Binding-site contacts:
Ligand atom C12 contacts residue MET419 of chain 1.A at 3.5 Å (hydrophobic).
Ligand atom C3 contacts residue ASP335 of chain 1.A at 2.9 Å.
Ligand atom N2 contacts residue TYR466 of chain 1.A at 2.8 Å (h-bond).
Ligand atom O8 contacts residue LEU499 of chain 1.A at 3.9 Å.
Ligand atom O8 contacts residue TYR383 of chain 1.A at 3.0 Å (h-bond).
Ligand atom C10 contacts residue TYR466 of chain 1.A at 3.7 Å (hydrophobic).
Ligand atom C11 contacts residue LEU408 of chain 1.A at 4.2 Å (hydrophobic).
Ligand atom C1 contacts residue HIS524 of chain 1.A at 3.7 Å.
Ligand atom C13 contacts residue MET419 of chain 1.A at 3.6 Å (hydrophobic).
Ligand atom O9 contacts residue TRP336 of chain 1.A at 3.0 Å.
Ligand atom N4 contacts residue TYR466 of chain 1.A at 3.1 Å (h-bond).
Ligand atom N4 contacts residue TYR383 of chain 1.A at 3.0 Å (h-bond).
Ligand atom C13 contacts residue VAL498 of chain 1.A at 4.1 Å (hydrophobic).
Ligand atom C11 contacts residue PHE267 of chain 1.A at 4.1 Å (hydrophobic).
Ligand atom C5 contacts residue GLN384 of chain 1.A at 4.0 Å.
Ligand atom C3 contacts residue TYR466 of chain 1.A at 3.3 Å (hydrophobic).
Ligand atom C14 contacts residue TYR383 of chain 1.A at 3.8 Å (hydrophobic).
Ligand atom C3 contacts residue HIS524 of chain 1.A at 4.3 Å.
Ligand atom N2 contacts residue HIS524 of chain 1.A at 4.1 Å.
Ligand atom O8 contacts residue ASP335 of chain 1.A at 3.6 Å.
Ligand atom C3 contacts residue TYR383 of chain 1.A at 2.7 Å (hydrophobic).
Ligand atom O8 contacts residue VAL498 of chain 1.A at 3.5 Å.
Ligand atom C11 contacts residue TRP525 of chain 1.A at 3.8 Å (hydrophobic).
Ligand atom C5 contacts residue ASP335 of chain 1.A at 4.1 Å.
Ligand atom C1 contacts residue PHE267 of chain 1.A at 4.2 Å (hydrophobic).
Ligand atom C6 contacts residue TRP336 of chain 1.A at 4.1 Å (hydrophobic).
Ligand atom C14 contacts residue VAL498 of chain 1.A at 4.0 Å (hydrophobic).
Ligand atom C1 contacts residue ASP335 of chain 1.A at 3.6 Å.
Ligand atom C5 contacts residue LEU499 of chain 1.A at 3.9 Å (hydrophobic).
Ligand atom C10 contacts residue TYR383 of chain 1.A at 4.2 Å (hydrophobic).
Ligand atom O7 contacts residue MET339 of chain 1.A at 3.5 Å.
Ligand atom C1 contacts residue TYR383 of chain 1.A at 3.9 Å (hydrophobic).
Ligand atom N4 contacts residue ASP335 of chain 1.A at 3.1 Å (salt-bridge).
Ligand atom N2 contacts residue TYR383 of chain 1.A at 3.1 Å (h-bond).
Ligand atom N2 contacts residue ASP335 of chain 1.A at 2.8 Å (salt-bridge).
Ligand atom O8 contacts residue HIS524 of chain 1.A at 4.2 Å.
Ligand atom C5 contacts residue TYR383 of chain 1.A at 3.6 Å (hydrophobic).
Ligand atom C10 contacts residue PHE267 of chain 1.A at 3.5 Å (hydrophobic).
Ligand atom O9 contacts residue TYR466 of chain 1.A at 3.8 Å.
Ligand atom C1 contacts residue TYR466 of chain 1.A at 3.8 Å (hydrophobic).

The protein below binds the small molecule below.
Small molecule (SMILES): O=C(O)CNC(=O)NC1CCCCC1

Sequence of chain 1.A:
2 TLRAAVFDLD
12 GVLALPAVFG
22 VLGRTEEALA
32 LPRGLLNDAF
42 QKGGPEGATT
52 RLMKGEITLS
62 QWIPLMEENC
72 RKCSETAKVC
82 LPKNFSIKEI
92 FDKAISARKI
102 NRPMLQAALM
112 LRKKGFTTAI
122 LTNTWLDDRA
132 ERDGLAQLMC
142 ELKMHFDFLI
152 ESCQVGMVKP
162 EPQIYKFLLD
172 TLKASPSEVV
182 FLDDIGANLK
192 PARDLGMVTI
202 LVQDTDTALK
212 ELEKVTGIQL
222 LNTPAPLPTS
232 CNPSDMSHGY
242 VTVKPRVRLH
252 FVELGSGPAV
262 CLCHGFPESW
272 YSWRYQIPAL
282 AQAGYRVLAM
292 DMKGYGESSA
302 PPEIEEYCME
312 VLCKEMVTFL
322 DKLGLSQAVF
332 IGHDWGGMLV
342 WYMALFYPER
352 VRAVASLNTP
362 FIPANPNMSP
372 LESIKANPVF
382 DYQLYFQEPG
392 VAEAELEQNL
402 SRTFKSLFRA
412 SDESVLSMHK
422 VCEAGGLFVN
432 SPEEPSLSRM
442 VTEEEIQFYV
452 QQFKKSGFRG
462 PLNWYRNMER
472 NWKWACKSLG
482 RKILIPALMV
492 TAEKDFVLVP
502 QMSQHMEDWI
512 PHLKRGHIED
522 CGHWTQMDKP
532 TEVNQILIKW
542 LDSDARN